Binding-site contacts:
Ligand atom C2 contacts residue HIS150 of chain 1.A at 4.2 Å.
Ligand atom C18 contacts residue ILE146 of chain 1.A at 3.8 Å (hydrophobic).
Ligand atom C25 contacts residue VAL166 of chain 1.A at 4.2 Å (hydrophobic).
Ligand atom C23 contacts residue VAL166 of chain 1.A at 4.5 Å (hydrophobic).
Ligand atom C27 contacts residue VAL166 of chain 1.A at 3.8 Å (hydrophobic).
Ligand atom O1 contacts residue HIS150 of chain 1.A at 3.8 Å.
Ligand atom C4 contacts residue TRP153 of chain 1.A at 4.3 Å (hydrophobic).
Ligand atom C6 contacts residue TRP153 of chain 1.A at 4.0 Å (hydrophobic).
Ligand atom C24 contacts residue VAL166 of chain 1.A at 3.8 Å (hydrophobic).
Ligand atom C18 contacts residue TRP153 of chain 1.A at 3.5 Å (hydrophobic).
Ligand atom C8 contacts residue TRP153 of chain 1.A at 4.2 Å (hydrophobic).
Ligand atom C5 contacts residue TRP153 of chain 1.A at 4.1 Å (hydrophobic).
Ligand atom C19 contacts residue TRP153 of chain 1.A at 3.6 Å (hydrophobic).
Ligand atom C7 contacts residue TRP153 of chain 1.A at 4.1 Å (hydrophobic).
Ligand atom C27 contacts residue PHE139 of chain 1.A at 3.6 Å (hydrophobic).
Ligand atom C21 contacts residue LEU142 of chain 1.A at 4.0 Å (hydrophobic).
Ligand atom C15 contacts residue TRP153 of chain 1.A at 4.0 Å (hydrophobic).

Sequence of chain 1.A:
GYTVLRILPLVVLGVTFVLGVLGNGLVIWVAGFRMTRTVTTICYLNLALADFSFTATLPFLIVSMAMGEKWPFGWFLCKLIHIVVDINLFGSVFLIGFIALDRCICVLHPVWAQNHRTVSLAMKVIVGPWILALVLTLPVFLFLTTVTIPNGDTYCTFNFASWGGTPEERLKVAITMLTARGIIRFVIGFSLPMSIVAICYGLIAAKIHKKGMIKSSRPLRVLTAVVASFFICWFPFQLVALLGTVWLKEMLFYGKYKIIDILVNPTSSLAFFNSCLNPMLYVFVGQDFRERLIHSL

A protein and the small-molecule ligand that binds it are described below.
Small molecule (SMILES): CC(C)CCC[C@@H](C)[C@H]1CC[C@H]2[C@@H]3CC=C4C[C@@H](O)CC[C@]4(C)[C@H]3CC[C@]12C